The protein below binds the small molecule below.
Small molecule (SMILES): CC(=O)N[C@@H]1[C@@H](O)[C@H](O)[C@@H](CO)O[C@H]1O

Sequence of chain 1.G:
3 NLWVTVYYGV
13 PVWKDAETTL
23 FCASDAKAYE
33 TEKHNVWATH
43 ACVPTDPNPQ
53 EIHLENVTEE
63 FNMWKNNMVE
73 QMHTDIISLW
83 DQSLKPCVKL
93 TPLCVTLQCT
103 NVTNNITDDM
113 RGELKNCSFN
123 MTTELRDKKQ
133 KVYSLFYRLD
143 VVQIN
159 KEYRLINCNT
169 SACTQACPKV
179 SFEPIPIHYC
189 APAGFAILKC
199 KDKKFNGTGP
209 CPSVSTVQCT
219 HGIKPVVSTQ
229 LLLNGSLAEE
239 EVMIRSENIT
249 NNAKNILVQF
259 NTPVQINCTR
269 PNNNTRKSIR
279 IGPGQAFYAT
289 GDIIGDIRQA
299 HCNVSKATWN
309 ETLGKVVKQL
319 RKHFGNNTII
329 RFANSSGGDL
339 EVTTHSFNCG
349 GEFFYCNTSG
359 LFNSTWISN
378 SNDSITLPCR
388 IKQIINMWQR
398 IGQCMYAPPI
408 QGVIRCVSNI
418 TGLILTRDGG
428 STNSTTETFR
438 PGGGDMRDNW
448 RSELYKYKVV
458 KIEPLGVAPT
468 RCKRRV

Binding-site contacts:
Ligand atom C1 contacts residue ASN324 of chain 1.G at 1.4 Å.
Ligand atom N2 contacts residue ASN324 of chain 1.G at 2.9 Å (h-bond).
Ligand atom O5 contacts residue ASN324 of chain 1.G at 2.4 Å (h-bond).
Ligand atom C4 contacts residue ASN324 of chain 1.G at 4.3 Å.
Ligand atom C7 contacts residue ASN324 of chain 1.G at 4.0 Å.
Ligand atom C2 contacts residue ASN324 of chain 1.G at 2.5 Å.
Ligand atom C5 contacts residue ASN324 of chain 1.G at 3.7 Å.
Ligand atom C3 contacts residue ASN324 of chain 1.G at 3.8 Å.